Sequence of chain 1.C:
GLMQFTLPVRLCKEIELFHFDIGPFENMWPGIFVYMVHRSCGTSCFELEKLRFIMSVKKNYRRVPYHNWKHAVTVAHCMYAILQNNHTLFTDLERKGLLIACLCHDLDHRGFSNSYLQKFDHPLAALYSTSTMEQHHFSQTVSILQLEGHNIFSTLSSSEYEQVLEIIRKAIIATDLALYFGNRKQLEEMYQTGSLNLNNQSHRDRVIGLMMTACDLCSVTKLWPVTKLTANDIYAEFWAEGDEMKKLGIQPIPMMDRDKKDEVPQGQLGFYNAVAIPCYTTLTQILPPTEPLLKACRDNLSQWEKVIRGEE

Binding-site contacts:
Ligand atom C12 contacts residue TYR247 of chain 1.C at 3.6 Å (hydrophobic).
Ligand atom C1 contacts residue MET267 of chain 1.C at 3.7 Å (hydrophobic).
Ligand atom N18 contacts residue ILE246 of chain 1.C at 3.7 Å.
Ligand atom C9 contacts residue GLY279 of chain 1.C at 3.8 Å.
Ligand atom C2 contacts residue MET267 of chain 1.C at 3.5 Å (hydrophobic).
Ligand atom C8 contacts residue GLU275 of chain 1.C at 3.5 Å.
Ligand atom C17 contacts residue LEU229 of chain 1.C at 3.6 Å (hydrophobic).
Ligand atom C2 contacts residue GLY279 of chain 1.C at 3.4 Å.
Ligand atom C1 contacts residue GLY279 of chain 1.C at 3.5 Å.
Ligand atom C4 contacts residue GLU275 of chain 1.C at 3.9 Å.
Ligand atom C15 contacts residue PHE283 of chain 1.C at 3.6 Å (hydrophobic).
Ligand atom N3 contacts residue GLY279 of chain 1.C at 3.8 Å.
Ligand atom C4 contacts residue VAL276 of chain 1.C at 3.8 Å (hydrophobic).
Ligand atom C10 contacts residue PRO266 of chain 1.C at 3.8 Å (hydrophobic).
Ligand atom C1 contacts residue TYR247 of chain 1.C at 3.2 Å (hydrophobic).
Ligand atom C19 contacts residue ILE246 of chain 1.C at 3.5 Å (hydrophobic).
Ligand atom O24 contacts residue PHE283 of chain 1.C at 3.2 Å.
Ligand atom C7 contacts residue GLY279 of chain 1.C at 3.5 Å.
Ligand atom N5 contacts residue GLY279 of chain 1.C at 3.5 Å (h-bond).
Ligand atom N5 contacts residue MET267 of chain 1.C at 3.8 Å.
Ligand atom C11 contacts residue GLY279 of chain 1.C at 3.7 Å.
Ligand atom C17 contacts residue PHE283 of chain 1.C at 3.8 Å (hydrophobic).
Ligand atom C12 contacts residue PHE250 of chain 1.C at 3.9 Å (hydrophobic).
Ligand atom C19 contacts residue VAL232 of chain 1.C at 3.8 Å (hydrophobic).
Ligand atom N14 contacts residue ILE246 of chain 1.C at 3.6 Å.
Ligand atom C4 contacts residue MET267 of chain 1.C at 3.7 Å (hydrophobic).
Ligand atom C4 contacts residue TYR247 of chain 1.C at 3.6 Å (hydrophobic).
Ligand atom C16 contacts residue PHE283 of chain 1.C at 3.5 Å (hydrophobic).
Ligand atom O22 contacts residue GLN280 of chain 1.C at 2.9 Å (h-bond).
Ligand atom C12 contacts residue GLN280 of chain 1.C at 3.9 Å.
Ligand atom N3 contacts residue TYR247 of chain 1.C at 2.4 Å (h-bond).
Ligand atom C10 contacts residue MET267 of chain 1.C at 3.7 Å (hydrophobic).
Ligand atom N13 contacts residue PHE283 of chain 1.C at 3.7 Å.
Ligand atom C21 contacts residue PHE283 of chain 1.C at 3.8 Å (hydrophobic).
Ligand atom N14 contacts residue PHE283 of chain 1.C at 3.7 Å.
Ligand atom C7 contacts residue TYR247 of chain 1.C at 3.5 Å (hydrophobic).
Ligand atom C6 contacts residue MET267 of chain 1.C at 3.9 Å (hydrophobic).
Ligand atom N13 contacts residue PHE250 of chain 1.C at 3.8 Å.
Ligand atom C11 contacts residue PHE283 of chain 1.C at 3.5 Å (hydrophobic).
Ligand atom C8 contacts residue MET267 of chain 1.C at 3.8 Å (hydrophobic).

The protein below binds the small molecule below.
Small molecule (SMILES): Cn1ncc(C(=O)N2CCC2)c1C(=O)NCCc1nc2ccccc2n1C